Sequence of chain 1.A:
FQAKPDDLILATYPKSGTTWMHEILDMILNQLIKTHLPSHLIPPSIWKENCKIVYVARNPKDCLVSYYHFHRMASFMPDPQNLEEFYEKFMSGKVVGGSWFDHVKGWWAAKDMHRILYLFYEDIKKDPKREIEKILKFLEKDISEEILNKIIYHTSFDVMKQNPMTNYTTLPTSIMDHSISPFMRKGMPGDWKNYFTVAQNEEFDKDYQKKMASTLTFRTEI

Binding-site contacts:
Ligand atom O5P contacts residue THR60 of chain 1.A at 3.4 Å (h-bond).
Ligand atom O2P contacts residue ARG267 of chain 1.A at 3.6 Å.
Ligand atom N6 contacts residue MET242 of chain 1.A at 3.2 Å (h-bond).
Ligand atom C4 contacts residue TYR203 of chain 1.A at 3.7 Å (hydrophobic).
Ligand atom N3 contacts residue TYR203 of chain 1.A at 2.7 Å (h-bond).
Ligand atom C3' contacts residue SER148 of chain 1.A at 3.7 Å.
Ligand atom P2 contacts residue LYS57 of chain 1.A at 3.7 Å.
Ligand atom N6 contacts residue THR237 of chain 1.A at 3.0 Å (h-bond).
Ligand atom O6P contacts residue PHE265 of chain 1.A at 3.7 Å.
Ligand atom O1P contacts residue SER148 of chain 1.A at 3.4 Å.
Ligand atom C2 contacts residue TRP62 of chain 1.A at 3.5 Å (hydrophobic).
Ligand atom O5' contacts residue LYS57 of chain 1.A at 3.3 Å.
Ligand atom C8 contacts residue MET266 of chain 1.A at 3.5 Å (hydrophobic).
Ligand atom C2 contacts residue TYR203 of chain 1.A at 3.4 Å (hydrophobic).
Ligand atom O5' contacts residue SER58 of chain 1.A at 3.6 Å.
Ligand atom O4P contacts residue THR60 of chain 1.A at 2.5 Å (h-bond).
Ligand atom O3' contacts residue ARG140 of chain 1.A at 3.3 Å (salt-bridge).
Ligand atom O3P contacts residue SER148 of chain 1.A at 3.0 Å (h-bond).
Ligand atom P2 contacts residue THR60 of chain 1.A at 3.6 Å.
Ligand atom O4P contacts residue LYS57 of chain 1.A at 3.3 Å (salt-bridge).
Ligand atom O2P contacts residue LYS268 of chain 1.A at 3.0 Å (salt-bridge).
Ligand atom N6 contacts residue PHE239 of chain 1.A at 3.6 Å.
Ligand atom C6 contacts residue TRP62 of chain 1.A at 3.4 Å (hydrophobic).
Ligand atom O2' contacts residue ARG267 of chain 1.A at 3.4 Å (salt-bridge).
Ligand atom O1P contacts residue ARG140 of chain 1.A at 2.9 Å (salt-bridge).
Ligand atom O4P contacts residue GLY59 of chain 1.A at 3.2 Å (h-bond).
Ligand atom O2P contacts residue GLY269 of chain 1.A at 2.7 Å (h-bond).
Ligand atom P1 contacts residue SER148 of chain 1.A at 3.5 Å.
Ligand atom O6P contacts residue LYS57 of chain 1.A at 2.8 Å (salt-bridge).
Ligand atom O3P contacts residue ARG267 of chain 1.A at 3.0 Å (salt-bridge).
Ligand atom N7 contacts residue MET266 of chain 1.A at 3.5 Å (h-bond).
Ligand atom O2' contacts residue PHE239 of chain 1.A at 3.4 Å.
Ligand atom O5P contacts residue THR61 of chain 1.A at 2.6 Å (h-bond).
Ligand atom O1P contacts residue ARG267 of chain 1.A at 3.0 Å (salt-bridge).
Ligand atom N6 contacts residue TRP62 of chain 1.A at 3.1 Å.
Ligand atom O5' contacts residue GLY59 of chain 1.A at 3.5 Å (h-bond).
Ligand atom N3 contacts residue GLY269 of chain 1.A at 3.7 Å.
Ligand atom O3' contacts residue SER148 of chain 1.A at 3.2 Å (h-bond).
Ligand atom O4P contacts residue SER58 of chain 1.A at 3.2 Å (h-bond).
Ligand atom N1 contacts residue TRP62 of chain 1.A at 3.2 Å.

The protein below binds the small molecule below.
Small molecule (SMILES): Nc1ncnc2c1ncn2[C@@H]1O[C@H](COP(=O)(O)O)[C@@H](OP(=O)(O)O)[C@H]1O